Sequence of chain 6.B:
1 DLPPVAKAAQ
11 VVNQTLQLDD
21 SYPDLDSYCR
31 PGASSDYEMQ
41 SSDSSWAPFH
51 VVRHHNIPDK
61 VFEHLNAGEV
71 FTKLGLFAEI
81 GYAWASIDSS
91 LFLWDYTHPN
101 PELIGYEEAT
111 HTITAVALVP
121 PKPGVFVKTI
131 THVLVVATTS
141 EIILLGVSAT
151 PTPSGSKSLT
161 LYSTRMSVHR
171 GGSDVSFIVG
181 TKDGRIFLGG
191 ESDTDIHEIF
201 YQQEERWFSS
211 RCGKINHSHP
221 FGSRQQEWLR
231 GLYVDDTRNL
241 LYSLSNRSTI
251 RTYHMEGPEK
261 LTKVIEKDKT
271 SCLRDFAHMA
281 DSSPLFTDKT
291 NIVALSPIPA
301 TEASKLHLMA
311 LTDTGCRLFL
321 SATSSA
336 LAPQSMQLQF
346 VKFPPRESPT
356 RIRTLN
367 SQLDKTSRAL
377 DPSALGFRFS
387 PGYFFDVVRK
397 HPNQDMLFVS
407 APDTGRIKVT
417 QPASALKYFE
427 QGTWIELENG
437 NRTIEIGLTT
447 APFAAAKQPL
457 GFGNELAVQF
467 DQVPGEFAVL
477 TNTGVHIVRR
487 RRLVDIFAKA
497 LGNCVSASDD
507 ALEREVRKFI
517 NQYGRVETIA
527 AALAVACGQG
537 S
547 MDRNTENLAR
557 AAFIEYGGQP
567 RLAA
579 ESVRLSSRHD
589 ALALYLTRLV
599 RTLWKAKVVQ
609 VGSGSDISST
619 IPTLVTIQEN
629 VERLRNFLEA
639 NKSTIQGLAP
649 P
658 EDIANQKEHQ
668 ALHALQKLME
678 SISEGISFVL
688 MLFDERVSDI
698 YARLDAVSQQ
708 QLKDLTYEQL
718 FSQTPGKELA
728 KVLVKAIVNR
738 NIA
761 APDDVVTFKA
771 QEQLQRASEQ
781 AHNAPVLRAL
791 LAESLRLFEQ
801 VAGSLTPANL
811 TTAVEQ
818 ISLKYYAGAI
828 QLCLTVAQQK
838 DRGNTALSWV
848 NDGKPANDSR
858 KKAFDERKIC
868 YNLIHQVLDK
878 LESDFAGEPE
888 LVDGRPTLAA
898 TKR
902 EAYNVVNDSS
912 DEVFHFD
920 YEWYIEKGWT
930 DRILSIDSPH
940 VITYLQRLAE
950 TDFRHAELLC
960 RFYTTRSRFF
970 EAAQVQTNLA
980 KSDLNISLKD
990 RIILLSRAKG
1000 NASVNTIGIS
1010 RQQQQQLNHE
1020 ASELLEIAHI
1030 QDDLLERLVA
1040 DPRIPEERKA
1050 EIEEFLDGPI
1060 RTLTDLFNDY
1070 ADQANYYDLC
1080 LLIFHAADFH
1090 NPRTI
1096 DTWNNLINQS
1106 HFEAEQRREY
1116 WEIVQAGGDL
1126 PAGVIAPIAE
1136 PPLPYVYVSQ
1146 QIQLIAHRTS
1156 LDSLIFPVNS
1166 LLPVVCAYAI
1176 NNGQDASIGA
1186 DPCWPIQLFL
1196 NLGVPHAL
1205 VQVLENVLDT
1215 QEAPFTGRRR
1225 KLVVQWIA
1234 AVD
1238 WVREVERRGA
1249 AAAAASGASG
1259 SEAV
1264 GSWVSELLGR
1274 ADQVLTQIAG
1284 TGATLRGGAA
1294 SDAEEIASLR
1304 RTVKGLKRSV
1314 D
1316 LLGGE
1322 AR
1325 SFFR

Binding-site contacts:
Ligand atom CG contacts residue PHE126 of chain 6.B at 3.7 Å (hydrophobic).
Ligand atom N contacts residue VAL125 of chain 6.B at 3.5 Å (h-bond).
Ligand atom CD1 contacts residue GLN203 of chain 6.B at 3.4 Å.
Ligand atom O contacts residue GLN203 of chain 6.B at 1.3 Å (h-bond).
Ligand atom O contacts residue SER163 of chain 6.B at 3.6 Å (h-bond).
Ligand atom CB contacts residue GLY105 of chain 6.B at 3.2 Å.
Ligand atom C contacts residue GLN203 of chain 6.B at 2.2 Å.
Ligand atom CA contacts residue PHE126 of chain 6.B at 3.2 Å (hydrophobic).
Ligand atom N contacts residue GLN203 of chain 6.B at 2.9 Å (h-bond).
Ligand atom CD2 contacts residue LEU161 of chain 6.B at 3.4 Å (hydrophobic).
Ligand atom O contacts residue VAL127 of chain 6.B at 1.8 Å (h-bond).
Ligand atom CG contacts residue TYR162 of chain 6.B at 3.1 Å (hydrophobic).
Ligand atom CD contacts residue GLN203 of chain 6.B at 2.8 Å.
Ligand atom O contacts residue PHE126 of chain 6.B at 2.8 Å.
Ligand atom O contacts residue LEU161 of chain 6.B at 3.3 Å (h-bond).
Ligand atom O contacts residue VAL127 of chain 6.B at 2.2 Å.
Ligand atom SD contacts residue ARG165 of chain 6.B at 2.3 Å (salt-bridge).
Ligand atom O contacts residue LEU103 of chain 6.B at 3.6 Å.
Ligand atom O contacts residue TYR162 of chain 6.B at 3.4 Å.
Ligand atom N contacts residue GLN203 of chain 6.B at 3.7 Å.
Ligand atom CD2 contacts residue PHE126 of chain 6.B at 3.3 Å (hydrophobic).
Ligand atom C contacts residue ILE130 of chain 6.B at 3.7 Å (hydrophobic).
Ligand atom CB contacts residue TYR162 of chain 6.B at 2.6 Å (hydrophobic).
Ligand atom N contacts residue GLY105 of chain 6.B at 3.1 Å (h-bond).
Ligand atom CA contacts residue LEU161 of chain 6.B at 3.2 Å (hydrophobic).
Ligand atom C contacts residue VAL127 of chain 6.B at 3.5 Å (hydrophobic).
Ligand atom CA contacts residue VAL125 of chain 6.B at 3.1 Å (hydrophobic).
Ligand atom O contacts residue ILE130 of chain 6.B at 3.5 Å.
Ligand atom C contacts residue TYR162 of chain 6.B at 3.5 Å (hydrophobic).
Ligand atom C contacts residue VAL127 of chain 6.B at 3.0 Å (hydrophobic).
Ligand atom CD1 contacts residue TYR162 of chain 6.B at 2.8 Å (hydrophobic).
Ligand atom CB contacts residue VAL125 of chain 6.B at 2.6 Å (hydrophobic).
Ligand atom CB contacts residue ILE130 of chain 6.B at 3.4 Å (hydrophobic).
Ligand atom N contacts residue LEU161 of chain 6.B at 3.3 Å (h-bond).
Ligand atom CA contacts residue VAL127 of chain 6.B at 3.6 Å (hydrophobic).
Ligand atom CA contacts residue ILE130 of chain 6.B at 3.3 Å (hydrophobic).
Ligand atom CA contacts residue TYR162 of chain 6.B at 3.5 Å (hydrophobic).
Ligand atom CE contacts residue ARG165 of chain 6.B at 2.8 Å.
Ligand atom CA contacts residue GLN203 of chain 6.B at 3.5 Å.
Ligand atom CB contacts residue ILE104 of chain 6.B at 3.5 Å (hydrophobic).

A small-molecule ligand and the protein it binds are described below.
Small molecule (SMILES): CSCC[C@H](NC(=O)[C@@H]1CCCN1C(=O)[C@H](CC(C)C)NC(=O)[C@H](CC(C)C)NC(=O)[C@H](CCCCN)NC(=O)[C@H](C)NC(=O)[C@H](CCCCN)NC(=O)[C@@H](N)CCCN=C(N)N)C(=O)N[C@@H](CCC(=O)O)C(=O)N[C@@H](CCC(=O)O)C(=O)N[C@@H](C)C(=O)N[C@@H](CC(C)C)C(=O)N[C@@H](CC(C)C)C(=O)N1CCC[C@H]1C=O